The small molecule below binds the protein below.
Small molecule (SMILES): CC(=O)N[C@@H]1[C@@H](O)[C@H](O)[C@@H](CO)O[C@H]1O

Sequence of chain 1.B:
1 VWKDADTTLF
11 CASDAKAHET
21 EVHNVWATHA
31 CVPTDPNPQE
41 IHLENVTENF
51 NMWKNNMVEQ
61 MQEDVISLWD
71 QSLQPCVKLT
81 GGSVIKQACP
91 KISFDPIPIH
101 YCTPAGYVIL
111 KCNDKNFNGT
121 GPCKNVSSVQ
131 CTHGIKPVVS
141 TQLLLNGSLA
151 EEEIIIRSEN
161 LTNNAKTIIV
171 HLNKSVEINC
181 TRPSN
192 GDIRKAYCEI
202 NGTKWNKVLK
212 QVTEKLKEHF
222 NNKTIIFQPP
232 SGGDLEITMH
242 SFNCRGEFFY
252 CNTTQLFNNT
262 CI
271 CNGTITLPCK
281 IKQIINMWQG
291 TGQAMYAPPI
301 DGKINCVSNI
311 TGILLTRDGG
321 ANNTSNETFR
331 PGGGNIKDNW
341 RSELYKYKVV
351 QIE

Binding-site contacts:
Ligand atom C5 contacts residue THR181 of chain 1.B at 4.2 Å.
Ligand atom C6 contacts residue GLU200 of chain 1.B at 3.8 Å.
Ligand atom C7 contacts residue VAL307 of chain 1.B at 4.1 Å (hydrophobic).
Ligand atom O5 contacts residue ASN179 of chain 1.B at 2.3 Å (h-bond).
Ligand atom C8 contacts residue ASN179 of chain 1.B at 4.5 Å.
Ligand atom C8 contacts residue VAL307 of chain 1.B at 3.7 Å (hydrophobic).
Ligand atom C1 contacts residue ASN179 of chain 1.B at 1.4 Å.
Ligand atom C4 contacts residue ASN179 of chain 1.B at 4.3 Å.
Ligand atom C6 contacts residue TYR198 of chain 1.B at 4.3 Å (hydrophobic).
Ligand atom C2 contacts residue ASN179 of chain 1.B at 2.5 Å.
Ligand atom C5 contacts residue ASN179 of chain 1.B at 3.7 Å.
Ligand atom C7 contacts residue ASN179 of chain 1.B at 3.3 Å.
Ligand atom N2 contacts residue ASN179 of chain 1.B at 3.0 Å (h-bond).
Ligand atom C1 contacts residue ASN305 of chain 1.B at 4.1 Å.
Ligand atom N2 contacts residue VAL307 of chain 1.B at 4.2 Å.
Ligand atom C1 contacts residue GLU200 of chain 1.B at 4.3 Å.
Ligand atom O6 contacts residue TYR198 of chain 1.B at 3.1 Å (h-bond).
Ligand atom O6 contacts residue THR181 of chain 1.B at 4.0 Å.
Ligand atom O5 contacts residue THR181 of chain 1.B at 4.2 Å.
Ligand atom O6 contacts residue GLU200 of chain 1.B at 3.6 Å.
Ligand atom O7 contacts residue ASN179 of chain 1.B at 3.3 Å (h-bond).
Ligand atom C1 contacts residue THR181 of chain 1.B at 4.4 Å.
Ligand atom O5 contacts residue GLU200 of chain 1.B at 3.3 Å (salt-bridge).
Ligand atom C5 contacts residue GLU200 of chain 1.B at 4.2 Å.
Ligand atom C3 contacts residue ASN179 of chain 1.B at 3.8 Å.